Sequence of chain 4.A:
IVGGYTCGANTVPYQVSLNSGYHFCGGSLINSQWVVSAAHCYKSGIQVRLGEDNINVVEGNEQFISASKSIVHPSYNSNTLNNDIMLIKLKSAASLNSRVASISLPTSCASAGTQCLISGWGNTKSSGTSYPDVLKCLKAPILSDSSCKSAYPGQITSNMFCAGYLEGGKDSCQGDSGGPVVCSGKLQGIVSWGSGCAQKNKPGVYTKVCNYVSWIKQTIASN

The small molecule below binds the protein below.
Small molecule (SMILES): CC(C)[C@H](N)C(=O)O

Binding-site contacts:
Ligand atom CB contacts residue ASP177 of chain 4.A at 3.4 Å.
Ligand atom C contacts residue VAL1 of chain 4.D at 1.4 Å (hydrophobic).
Ligand atom N contacts residue GLY126 of chain 4.A at 4.5 Å.
Ligand atom N contacts residue VAL1 of chain 4.D at 3.6 Å (h-bond).
Ligand atom CA contacts residue VAL1 of chain 4.D at 2.5 Å (hydrophobic).
Ligand atom CA contacts residue ASP177 of chain 4.A at 3.4 Å.
Ligand atom CG2 contacts residue CYS143 of chain 4.A at 3.9 Å (hydrophobic).
Ligand atom O contacts residue THR130 of chain 4.A at 3.4 Å.
Ligand atom C contacts residue ASN129 of chain 4.A at 3.6 Å.
Ligand atom CB contacts residue VAL1 of chain 4.D at 3.4 Å (hydrophobic).
Ligand atom C contacts residue THR130 of chain 4.A at 4.1 Å.
Ligand atom C contacts residue ASP177 of chain 4.A at 3.5 Å.
Ligand atom N contacts residue ASN129 of chain 4.A at 3.3 Å (h-bond).
Ligand atom CG1 contacts residue SER125 of chain 4.A at 4.0 Å.
Ligand atom CG1 contacts residue ILE124 of chain 4.A at 4.5 Å (hydrophobic).
Ligand atom CB contacts residue ASP182 of chain 4.A at 3.9 Å.
Ligand atom CG2 contacts residue GLY10 of chain 4.A at 3.8 Å.
Ligand atom CG2 contacts residue ASP177 of chain 4.A at 3.7 Å.
Ligand atom O contacts residue ASN129 of chain 4.A at 3.8 Å.
Ligand atom CA contacts residue SER178 of chain 4.A at 4.0 Å.
Ligand atom CG2 contacts residue LEU144 of chain 4.A at 3.5 Å (hydrophobic).
Ligand atom CA contacts residue ASP182 of chain 4.A at 3.3 Å.
Ligand atom CG2 contacts residue LYS142 of chain 4.A at 4.4 Å.
Ligand atom CG1 contacts residue GLY126 of chain 4.A at 3.8 Å.
Ligand atom CG2 contacts residue VAL1 of chain 4.D at 3.6 Å (hydrophobic).
Ligand atom CB contacts residue SER178 of chain 4.A at 4.1 Å.
Ligand atom N contacts residue GLY128 of chain 4.A at 3.4 Å (h-bond).
Ligand atom CG1 contacts residue ASP182 of chain 4.A at 3.7 Å.
Ligand atom O contacts residue VAL1 of chain 4.D at 2.3 Å (h-bond).
Ligand atom CG1 contacts residue LYS142 of chain 4.A at 3.8 Å.
Ligand atom CA contacts residue ASN129 of chain 4.A at 3.8 Å.
Ligand atom N contacts residue ASP182 of chain 4.A at 2.7 Å (salt-bridge).